Binding-site contacts:
Ligand atom C4 contacts residue DG13 of chain 1.F at 3.9 Å.
Ligand atom N7 contacts residue DG13 of chain 1.F at 3.8 Å.
Ligand atom O1B contacts residue ASP722 of chain 1.B at 2.9 Å (salt-bridge).
Ligand atom C6 contacts residue DG13 of chain 1.F at 3.4 Å.
Ligand atom O1G contacts residue ASP722 of chain 1.B at 3.8 Å.
Ligand atom C8 contacts residue DG13 of chain 1.F at 3.9 Å.
Ligand atom O1G contacts residue ASP512 of chain 1.B at 3.6 Å.
Ligand atom O3B contacts residue MG1 of chain 1.M at 4.0 Å.
Ligand atom N1 contacts residue DG13 of chain 1.F at 4.0 Å.
Ligand atom N1 contacts residue TYR569 of chain 1.B at 3.7 Å.
Ligand atom O6 contacts residue DG13 of chain 1.F at 3.4 Å (h-bond).
Ligand atom O2A contacts residue DG13 of chain 1.F at 3.7 Å.
Ligand atom PG contacts residue MG1 of chain 1.M at 3.7 Å.
Ligand atom O2B contacts residue TYR569 of chain 1.B at 3.2 Å (h-bond).
Ligand atom O6 contacts residue GLN566 of chain 1.B at 3.3 Å.
Ligand atom O1B contacts residue MG1 of chain 1.M at 2.0 Å.
Ligand atom C3' contacts residue TYR569 of chain 1.B at 3.8 Å (hydrophobic).
Ligand atom PG contacts residue ARG561 of chain 1.B at 3.9 Å.
Ligand atom O1A contacts residue ASP722 of chain 1.B at 2.7 Å (salt-bridge).
Ligand atom C4' contacts residue DG13 of chain 1.F at 3.7 Å.
Ligand atom O3G contacts residue ARG561 of chain 1.B at 3.0 Å (salt-bridge).
Ligand atom C2 contacts residue TYR569 of chain 1.B at 3.9 Å (hydrophobic).
Ligand atom O3G contacts residue LYS565 of chain 1.B at 2.7 Å (salt-bridge).
Ligand atom O4' contacts residue DG13 of chain 1.F at 3.0 Å.
Ligand atom C2' contacts residue TYR569 of chain 1.B at 3.4 Å (hydrophobic).
Ligand atom O2B contacts residue GLN515 of chain 1.B at 3.7 Å.
Ligand atom O5' contacts residue DG13 of chain 1.F at 3.7 Å.
Ligand atom C5 contacts residue DG13 of chain 1.F at 3.6 Å.
Ligand atom C6 contacts residue TYR569 of chain 1.B at 3.9 Å (hydrophobic).
Ligand atom C2' contacts residue GLU517 of chain 1.B at 3.6 Å.
Ligand atom C5' contacts residue DG13 of chain 1.F at 3.6 Å.
Ligand atom O1G contacts residue MG1 of chain 1.M at 2.4 Å.
Ligand atom O1A contacts residue MG1 of chain 1.M at 2.6 Å.
Ligand atom N2 contacts residue TYR573 of chain 1.B at 3.4 Å.
Ligand atom PB contacts residue MG1 of chain 1.M at 3.5 Å.
Ligand atom C5' contacts residue ASP722 of chain 1.B at 3.2 Å.
Ligand atom O3A contacts residue LYS565 of chain 1.B at 3.5 Å (salt-bridge).
Ligand atom O2G contacts residue ARG561 of chain 1.B at 3.4 Å (salt-bridge).
Ligand atom O2A contacts residue LYS565 of chain 1.B at 3.4 Å (salt-bridge).
Ligand atom O2G contacts residue LYS757 of chain 1.B at 3.9 Å.

Sequence of chain 1.B:
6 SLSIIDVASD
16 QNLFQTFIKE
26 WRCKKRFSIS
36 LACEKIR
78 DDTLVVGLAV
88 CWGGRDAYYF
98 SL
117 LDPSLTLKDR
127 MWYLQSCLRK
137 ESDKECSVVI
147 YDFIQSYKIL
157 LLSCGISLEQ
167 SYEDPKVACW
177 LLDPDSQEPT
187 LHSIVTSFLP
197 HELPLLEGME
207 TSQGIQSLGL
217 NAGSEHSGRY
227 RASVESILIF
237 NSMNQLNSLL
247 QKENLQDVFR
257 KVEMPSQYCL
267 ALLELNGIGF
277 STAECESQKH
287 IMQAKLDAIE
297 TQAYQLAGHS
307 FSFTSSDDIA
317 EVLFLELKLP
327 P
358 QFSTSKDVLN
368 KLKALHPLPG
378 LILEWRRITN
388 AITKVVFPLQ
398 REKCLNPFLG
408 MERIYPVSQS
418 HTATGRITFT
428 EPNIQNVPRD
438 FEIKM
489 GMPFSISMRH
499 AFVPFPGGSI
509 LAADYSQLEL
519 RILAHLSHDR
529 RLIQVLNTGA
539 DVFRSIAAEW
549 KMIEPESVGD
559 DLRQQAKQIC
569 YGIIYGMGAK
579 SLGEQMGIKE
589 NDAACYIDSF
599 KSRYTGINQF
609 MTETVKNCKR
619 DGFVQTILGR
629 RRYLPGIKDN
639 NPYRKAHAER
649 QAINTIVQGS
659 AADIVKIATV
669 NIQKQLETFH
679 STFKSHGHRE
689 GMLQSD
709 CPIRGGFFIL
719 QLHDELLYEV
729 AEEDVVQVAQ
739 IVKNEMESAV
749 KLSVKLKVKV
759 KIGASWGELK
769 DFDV

This protein binds this small molecule.
Small molecule (SMILES): Nc1nc2c(ncn2[C@H]2CC[C@@H](CO[P](=O)(O)O[P](=O)(O)OP(=O)(O)O)O2)c(=O)[nH]1